Binding-site contacts:
Ligand atom N8 contacts residue SER90 of chain 2.C at 2.7 Å (h-bond).
Ligand atom N6 contacts residue ASP204 of chain 2.C at 3.4 Å (salt-bridge).
Ligand atom N7 contacts residue GLY92 of chain 2.C at 3.7 Å.
Ligand atom C5 contacts residue VAL178 of chain 2.C at 3.6 Å (hydrophobic).
Ligand atom C1' contacts residue PO41 of chain 2.H at 2.9 Å.
Ligand atom O2' contacts residue GLU179 of chain 2.C at 3.2 Å.
Ligand atom C5' contacts residue PHE159 of chain 2.C at 3.7 Å (hydrophobic).
Ligand atom O2' contacts residue ARG87 of chain 2.C at 3.0 Å (salt-bridge).
Ligand atom C6 contacts residue VAL178 of chain 2.C at 3.6 Å (hydrophobic).
Ligand atom C2' contacts residue PO41 of chain 2.H at 3.6 Å.
Ligand atom C4 contacts residue VAL178 of chain 2.C at 3.7 Å (hydrophobic).
Ligand atom C2' contacts residue GLU181 of chain 2.C at 3.7 Å.
Ligand atom N3 contacts residue MET180 of chain 2.C at 3.6 Å.
Ligand atom C3' contacts residue GLU181 of chain 2.C at 3.4 Å.
Ligand atom N6 contacts residue GLY92 of chain 2.C at 3.6 Å.
Ligand atom O3' contacts residue GLU181 of chain 2.C at 2.5 Å (salt-bridge).
Ligand atom C5' contacts residue HIS4 of chain 2.A at 3.3 Å.
Ligand atom C4' contacts residue ARG43 of chain 2.A at 3.7 Å.
Ligand atom N1 contacts residue VAL178 of chain 2.C at 3.8 Å.
Ligand atom N3 contacts residue GLU179 of chain 2.C at 3.7 Å.
Ligand atom C4' contacts residue PO41 of chain 2.H at 3.4 Å.
Ligand atom O5' contacts residue PHE159 of chain 2.C at 3.5 Å.
Ligand atom O3' contacts residue PO41 of chain 2.H at 2.5 Å (h-bond).
Ligand atom O5' contacts residue ARG43 of chain 2.A at 3.7 Å.
Ligand atom O2' contacts residue MET180 of chain 2.C at 3.0 Å (h-bond).
Ligand atom O2' contacts residue GLU181 of chain 2.C at 2.6 Å (salt-bridge).
Ligand atom C3' contacts residue PO41 of chain 2.H at 3.5 Å.
Ligand atom N7 contacts residue ASP204 of chain 2.C at 3.7 Å.
Ligand atom C1' contacts residue SER90 of chain 2.C at 3.5 Å.
Ligand atom O4' contacts residue PO41 of chain 2.H at 3.2 Å (h-bond).
Ligand atom C9 contacts residue SER90 of chain 2.C at 3.4 Å.
Ligand atom O5' contacts residue HIS4 of chain 2.A at 2.6 Å (h-bond).
Ligand atom O2' contacts residue PO41 of chain 2.H at 3.4 Å (h-bond).
Ligand atom C2 contacts residue PHE159 of chain 2.C at 3.6 Å (hydrophobic).
Ligand atom C5' contacts residue MET64 of chain 2.C at 3.7 Å (hydrophobic).
Ligand atom O4' contacts residue SER90 of chain 2.C at 3.5 Å (h-bond).
Ligand atom O4' contacts residue ARG43 of chain 2.A at 3.6 Å.
Ligand atom C2' contacts residue MET180 of chain 2.C at 3.7 Å (hydrophobic).
Ligand atom N8 contacts residue CYS91 of chain 2.C at 3.7 Å.
Ligand atom N7 contacts residue CYS91 of chain 2.C at 3.6 Å.

This protein binds this small molecule.
Small molecule (SMILES): Nc1ncnc2c([C@@H]3O[C@H](CO)[C@@H](O)[C@H]3O)n[nH]c12

Sequence of chain 2.C:
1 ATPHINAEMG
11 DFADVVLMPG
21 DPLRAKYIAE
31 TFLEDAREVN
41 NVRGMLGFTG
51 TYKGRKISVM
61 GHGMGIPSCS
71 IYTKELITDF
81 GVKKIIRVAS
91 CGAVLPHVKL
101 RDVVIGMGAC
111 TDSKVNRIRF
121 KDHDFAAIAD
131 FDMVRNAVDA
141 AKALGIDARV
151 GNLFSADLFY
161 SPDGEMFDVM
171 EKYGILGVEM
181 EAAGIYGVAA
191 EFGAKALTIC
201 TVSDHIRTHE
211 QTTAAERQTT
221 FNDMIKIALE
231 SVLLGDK

Sequence of chain 2.A:
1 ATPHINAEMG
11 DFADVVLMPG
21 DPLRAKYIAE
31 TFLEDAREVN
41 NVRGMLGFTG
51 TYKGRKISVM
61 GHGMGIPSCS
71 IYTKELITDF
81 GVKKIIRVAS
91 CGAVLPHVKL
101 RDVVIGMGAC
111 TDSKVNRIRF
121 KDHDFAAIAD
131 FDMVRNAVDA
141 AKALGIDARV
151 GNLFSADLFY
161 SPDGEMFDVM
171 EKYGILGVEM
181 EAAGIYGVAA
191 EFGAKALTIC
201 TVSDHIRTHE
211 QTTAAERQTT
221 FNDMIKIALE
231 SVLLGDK